A small-molecule ligand and the protein it binds are described below.
Small molecule (SMILES): Cc1cc2c(-c3cncc(CO)c3)cnc(NC3CCN(CCCN)CC3)c2[nH]c1=O

Binding-site contacts:
Ligand atom C18 contacts residue TRP28 of chain 1.A at 3.9 Å (hydrophobic).
Ligand atom C contacts residue TRP28 of chain 1.A at 3.7 Å (hydrophobic).
Ligand atom C15 contacts residue TRP28 of chain 1.A at 3.5 Å (hydrophobic).
Ligand atom C4 contacts residue TRP28 of chain 1.A at 4.1 Å (hydrophobic).
Ligand atom C19 contacts residue HIS32 of chain 1.A at 4.1 Å.
Ligand atom C17 contacts residue TRP28 of chain 1.A at 4.4 Å (hydrophobic).
Ligand atom C1 contacts residue TRP28 of chain 1.A at 3.7 Å (hydrophobic).
Ligand atom C2 contacts residue TRP28 of chain 1.A at 3.5 Å (hydrophobic).
Ligand atom N1 contacts residue TRP28 of chain 1.A at 4.0 Å.
Ligand atom C16 contacts residue TRP28 of chain 1.A at 3.4 Å (hydrophobic).
Ligand atom O contacts residue TRP28 of chain 1.A at 3.6 Å (h-bond).
Ligand atom N4 contacts residue TRP28 of chain 1.A at 3.4 Å (h-bond).
Ligand atom C3 contacts residue TRP28 of chain 1.A at 3.7 Å (hydrophobic).
Ligand atom C20 contacts residue HIS32 of chain 1.A at 3.9 Å.
Ligand atom C21 contacts residue HIS32 of chain 1.A at 3.8 Å.
Ligand atom O1 contacts residue HIS32 of chain 1.A at 3.3 Å (h-bond).
Ligand atom C22 contacts residue HIS32 of chain 1.A at 4.3 Å.
Ligand atom C6 contacts residue TRP28 of chain 1.A at 3.7 Å (hydrophobic).
Ligand atom C5 contacts residue TRP28 of chain 1.A at 3.9 Å (hydrophobic).
Ligand atom N contacts residue TRP28 of chain 1.A at 3.7 Å.

Sequence of chain 1.A:
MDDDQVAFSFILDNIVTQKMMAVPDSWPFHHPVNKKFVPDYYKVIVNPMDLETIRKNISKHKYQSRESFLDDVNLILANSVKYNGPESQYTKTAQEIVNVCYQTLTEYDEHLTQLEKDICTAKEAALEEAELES